Sequence of chain 1.C:
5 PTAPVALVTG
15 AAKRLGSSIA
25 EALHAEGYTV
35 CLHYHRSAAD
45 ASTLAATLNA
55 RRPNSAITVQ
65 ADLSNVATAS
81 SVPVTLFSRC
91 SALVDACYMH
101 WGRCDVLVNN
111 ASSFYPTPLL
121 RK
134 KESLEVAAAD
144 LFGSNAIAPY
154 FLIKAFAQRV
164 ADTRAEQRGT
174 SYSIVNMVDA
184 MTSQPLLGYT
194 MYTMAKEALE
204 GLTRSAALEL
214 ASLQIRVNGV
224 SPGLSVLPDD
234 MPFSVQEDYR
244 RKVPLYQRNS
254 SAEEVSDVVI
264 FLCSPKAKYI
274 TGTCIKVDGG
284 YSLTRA

Binding-site contacts:
Ligand atom O contacts residue TYR192 of chain 1.C at 3.5 Å (h-bond).
Ligand atom N8 contacts residue ARG18 of chain 1.C at 3.4 Å (salt-bridge).
Ligand atom C7 contacts residue ARG18 of chain 1.C at 3.7 Å.
Ligand atom C4A contacts residue PHE114 of chain 1.C at 3.5 Å (hydrophobic).
Ligand atom C4 contacts residue PHE114 of chain 1.C at 3.7 Å (hydrophobic).
Ligand atom NA2 contacts residue NDP1 of chain 1.I at 3.7 Å.
Ligand atom OE1 contacts residue PRO116 of chain 1.C at 3.2 Å.
Ligand atom C9 contacts residue PRO231 of chain 1.C at 3.1 Å (hydrophobic).
Ligand atom CM contacts residue LEU227 of chain 1.C at 3.6 Å (hydrophobic).
Ligand atom C4 contacts residue TYR195 of chain 1.C at 3.5 Å (hydrophobic).
Ligand atom N1 contacts residue NDP1 of chain 1.I at 3.0 Å (h-bond).
Ligand atom N contacts residue TYR192 of chain 1.C at 3.2 Å (h-bond).
Ligand atom NA4 contacts residue ASP182 of chain 1.C at 3.6 Å (salt-bridge).
Ligand atom C13 contacts residue MET234 of chain 1.C at 3.6 Å (hydrophobic).
Ligand atom NA2 contacts residue SER112 of chain 1.C at 2.7 Å (h-bond).
Ligand atom C6 contacts residue PRO231 of chain 1.C at 3.8 Å (hydrophobic).
Ligand atom CM contacts residue NDP1 of chain 1.I at 3.6 Å.
Ligand atom N5 contacts residue PHE114 of chain 1.C at 3.6 Å.
Ligand atom C7 contacts residue PRO231 of chain 1.C at 3.2 Å (hydrophobic).
Ligand atom C16 contacts residue LEU189 of chain 1.C at 3.5 Å (hydrophobic).
Ligand atom NA2 contacts residue PHE114 of chain 1.C at 3.7 Å.
Ligand atom C11 contacts residue TYR242 of chain 1.C at 3.7 Å (hydrophobic).
Ligand atom CA contacts residue TYR192 of chain 1.C at 3.3 Å (hydrophobic).
Ligand atom C13 contacts residue PRO231 of chain 1.C at 3.3 Å (hydrophobic).
Ligand atom C8A contacts residue PHE114 of chain 1.C at 3.6 Å (hydrophobic).
Ligand atom N8 contacts residue NDP1 of chain 1.I at 3.0 Å (h-bond).
Ligand atom CM contacts residue LEU230 of chain 1.C at 3.5 Å (hydrophobic).
Ligand atom N3 contacts residue TYR195 of chain 1.C at 3.4 Å (h-bond).
Ligand atom N3 contacts residue NDP1 of chain 1.I at 3.1 Å (h-bond).
Ligand atom C15 contacts residue TYR242 of chain 1.C at 3.8 Å (hydrophobic).
Ligand atom C2 contacts residue NDP1 of chain 1.I at 3.5 Å.
Ligand atom OE1 contacts residue TYR192 of chain 1.C at 3.5 Å.
Ligand atom N3 contacts residue PHE114 of chain 1.C at 3.6 Å.
Ligand atom C12 contacts residue MET234 of chain 1.C at 3.7 Å (hydrophobic).
Ligand atom C contacts residue TYR192 of chain 1.C at 3.4 Å (hydrophobic).
Ligand atom C8A contacts residue NDP1 of chain 1.I at 3.1 Å.
Ligand atom NA4 contacts residue TYR195 of chain 1.C at 2.7 Å (h-bond).
Ligand atom NA4 contacts residue NDP1 of chain 1.I at 3.7 Å.
Ligand atom C16 contacts residue TYR242 of chain 1.C at 3.3 Å (hydrophobic).
Ligand atom C2 contacts residue PHE114 of chain 1.C at 3.5 Å (hydrophobic).

A small-molecule ligand and the protein it binds are described below.
Small molecule (SMILES): CN(Cc1cnc2nc(N)nc(N)c2n1)c1ccc(C(=O)N[C@@H](CCC(=O)O)C(=O)O)cc1